Binding-site contacts:
Ligand atom O7 contacts residue ASN146 of chain 1.A at 3.2 Å (h-bond).
Ligand atom C7 contacts residue PHE49 of chain 1.A at 4.2 Å (hydrophobic).
Ligand atom O5 contacts residue ASN146 of chain 1.A at 2.4 Å (h-bond).
Ligand atom C7 contacts residue ASN146 of chain 1.A at 3.3 Å.
Ligand atom C8 contacts residue ASN146 of chain 1.A at 4.4 Å.
Ligand atom C1 contacts residue ASN146 of chain 1.A at 1.5 Å.
Ligand atom C8 contacts residue PHE49 of chain 1.A at 3.5 Å (hydrophobic).
Ligand atom C5 contacts residue ASN146 of chain 1.A at 3.7 Å.
Ligand atom C3 contacts residue ASN146 of chain 1.A at 3.9 Å.
Ligand atom C4 contacts residue ASN146 of chain 1.A at 4.3 Å.
Ligand atom N2 contacts residue ASN146 of chain 1.A at 2.9 Å (h-bond).
Ligand atom C2 contacts residue ASN146 of chain 1.A at 2.5 Å.

Sequence of chain 1.A:
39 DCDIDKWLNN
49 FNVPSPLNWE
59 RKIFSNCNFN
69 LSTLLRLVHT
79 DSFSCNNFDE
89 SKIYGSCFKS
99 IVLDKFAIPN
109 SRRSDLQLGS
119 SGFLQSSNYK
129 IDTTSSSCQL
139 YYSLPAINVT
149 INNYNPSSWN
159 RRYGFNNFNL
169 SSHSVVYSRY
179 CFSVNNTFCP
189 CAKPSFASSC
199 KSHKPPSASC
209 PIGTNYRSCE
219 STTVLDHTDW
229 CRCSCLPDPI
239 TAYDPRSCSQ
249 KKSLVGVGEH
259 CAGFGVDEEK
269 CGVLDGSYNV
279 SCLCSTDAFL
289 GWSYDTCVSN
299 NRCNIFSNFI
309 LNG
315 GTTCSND

The small molecule below binds the protein below.
Small molecule (SMILES): CC(=O)N[C@@H]1[C@@H](O)[C@H](O)[C@@H](CO)O[C@H]1O